Binding-site contacts:
Ligand atom C3 contacts residue GLY217 of chain 1.A at 4.0 Å.
Ligand atom C6 contacts residue CYS220 of chain 1.A at 4.2 Å (hydrophobic).
Ligand atom C6 contacts residue GLY219 of chain 1.A at 4.3 Å.
Ligand atom C2 contacts residue CYS196 of chain 1.A at 3.6 Å (hydrophobic).
Ligand atom N8 contacts residue GLY227 of chain 1.A at 3.4 Å.
Ligand atom N4 contacts residue GLY219 of chain 1.A at 4.2 Å.
Ligand atom N8 contacts residue SER195 of chain 1.A at 2.9 Å (h-bond).
Ligand atom C1 contacts residue CYS196 of chain 1.A at 3.9 Å (hydrophobic).
Ligand atom N9 contacts residue GLY217 of chain 1.A at 3.8 Å.
Ligand atom C1 contacts residue SER200 of chain 1.A at 3.8 Å.
Ligand atom C3 contacts residue TRP216 of chain 1.A at 3.6 Å (hydrophobic).
Ligand atom C6 contacts residue CYS196 of chain 1.A at 3.9 Å (hydrophobic).
Ligand atom N9 contacts residue ASP194 of chain 1.A at 2.9 Å (salt-bridge).
Ligand atom C5 contacts residue GLY219 of chain 1.A at 3.5 Å.
Ligand atom C7 contacts residue GLY219 of chain 1.A at 3.9 Å.
Ligand atom C1 contacts residue GLN197 of chain 1.A at 4.0 Å.
Ligand atom N8 contacts residue TYR229 of chain 1.A at 4.3 Å.
Ligand atom C3 contacts residue SER215 of chain 1.A at 4.3 Å.
Ligand atom C5 contacts residue GLY217 of chain 1.A at 3.6 Å.
Ligand atom N8 contacts residue ASP194 of chain 1.A at 3.0 Å (salt-bridge).
Ligand atom C6 contacts residue GLN197 of chain 1.A at 3.8 Å.
Ligand atom C2 contacts residue SER200 of chain 1.A at 3.7 Å.
Ligand atom C7 contacts residue GLY217 of chain 1.A at 3.9 Å.
Ligand atom C2 contacts residue VAL214 of chain 1.A at 3.8 Å (hydrophobic).
Ligand atom C3 contacts residue VAL214 of chain 1.A at 4.0 Å (hydrophobic).
Ligand atom N9 contacts residue SER195 of chain 1.A at 3.5 Å (h-bond).
Ligand atom C7 contacts residue SER195 of chain 1.A at 3.3 Å.
Ligand atom N8 contacts residue TRP216 of chain 1.A at 3.8 Å.
Ligand atom N4 contacts residue SER195 of chain 1.A at 4.0 Å.
Ligand atom C7 contacts residue TRP216 of chain 1.A at 3.9 Å (hydrophobic).
Ligand atom C7 contacts residue GLY227 of chain 1.A at 4.3 Å.
Ligand atom C3 contacts residue SER195 of chain 1.A at 3.9 Å.
Ligand atom C2 contacts residue SO41 of chain 1.C at 4.2 Å.
Ligand atom C1 contacts residue SO41 of chain 1.C at 3.6 Å.
Ligand atom N9 contacts residue GLY219 of chain 1.A at 2.8 Å (h-bond).
Ligand atom N9 contacts residue CYS220 of chain 1.A at 3.8 Å.
Ligand atom N4 contacts residue GLY217 of chain 1.A at 3.7 Å.
Ligand atom N4 contacts residue TRP216 of chain 1.A at 3.7 Å.
Ligand atom C5 contacts residue TRP216 of chain 1.A at 4.0 Å (hydrophobic).
Ligand atom C7 contacts residue ASP194 of chain 1.A at 3.6 Å.

A protein and the small-molecule ligand that binds it are described below.
Small molecule (SMILES): NC(=[NH2+])N1CCCCC1

Sequence of chain 1.A:
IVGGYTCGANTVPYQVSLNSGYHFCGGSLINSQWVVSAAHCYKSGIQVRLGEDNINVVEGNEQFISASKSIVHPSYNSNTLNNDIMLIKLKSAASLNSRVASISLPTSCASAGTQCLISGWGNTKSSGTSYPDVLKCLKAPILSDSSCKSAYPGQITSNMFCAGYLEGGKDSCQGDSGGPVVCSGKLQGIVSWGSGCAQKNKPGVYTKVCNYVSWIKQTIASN